The small molecule below binds the protein below.
Small molecule (SMILES): CC(=O)N[C@H]1[C@H](O[C@H]2[C@H](O)[C@@H](NC(C)=O)CO[C@@H]2CO)O[C@H](CO)[C@@H](O[C@@H]2O[C@H](CO[C@H]3O[C@H](CO)[C@@H](O)[C@H](O)[C@@H]3O)[C@@H](O)[C@H](O[C@H]3O[C@H](CO)[C@@H](O)[C@H](O)[C@@H]3O)[C@@H]2O)[C@@H]1O

Sequence of chain 2.A:
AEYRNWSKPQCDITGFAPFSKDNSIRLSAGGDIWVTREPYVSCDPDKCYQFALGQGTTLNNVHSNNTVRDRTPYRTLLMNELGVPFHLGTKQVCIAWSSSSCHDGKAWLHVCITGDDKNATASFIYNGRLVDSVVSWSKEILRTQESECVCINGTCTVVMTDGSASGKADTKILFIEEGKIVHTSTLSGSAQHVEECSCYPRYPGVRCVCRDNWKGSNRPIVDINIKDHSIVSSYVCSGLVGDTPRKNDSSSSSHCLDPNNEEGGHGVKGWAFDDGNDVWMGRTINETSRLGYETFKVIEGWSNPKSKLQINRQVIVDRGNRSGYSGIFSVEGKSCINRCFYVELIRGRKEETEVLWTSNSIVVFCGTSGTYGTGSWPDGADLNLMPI

Binding-site contacts:
Ligand atom O3 contacts residue ASP254 of chain 2.A at 3.6 Å (salt-bridge).
Ligand atom C1 contacts residue ASN124 of chain 3.A at 1.4 Å.
Ligand atom C3 contacts residue ASN124 of chain 3.A at 3.7 Å.
Ligand atom O6 contacts residue THR379 of chain 2.A at 3.6 Å.
Ligand atom C3 contacts residue GLN315 of chain 2.A at 3.5 Å.
Ligand atom O5 contacts residue ASN124 of chain 3.A at 2.4 Å (h-bond).
Ligand atom C4 contacts residue GLN315 of chain 2.A at 3.4 Å.
Ligand atom O3 contacts residue GLN315 of chain 2.A at 3.4 Å (h-bond).
Ligand atom C6 contacts residue GLY378 of chain 2.A at 3.5 Å.
Ligand atom O5 contacts residue ILE316 of chain 2.A at 3.9 Å.
Ligand atom O5 contacts residue THR379 of chain 2.A at 3.4 Å.
Ligand atom O2 contacts residue ASN317 of chain 2.A at 3.7 Å.
Ligand atom O2 contacts residue GLN315 of chain 2.A at 3.3 Å.
Ligand atom N2 contacts residue ASN317 of chain 2.A at 3.5 Å (h-bond).
Ligand atom O2 contacts residue ARG318 of chain 2.A at 3.5 Å (salt-bridge).
Ligand atom C2 contacts residue ASN124 of chain 3.A at 2.3 Å.
Ligand atom O7 contacts residue ASN124 of chain 3.A at 3.2 Å (h-bond).
Ligand atom O4 contacts residue ASN317 of chain 2.A at 3.7 Å.
Ligand atom O3 contacts residue GLN315 of chain 2.A at 3.5 Å (h-bond).
Ligand atom O5 contacts residue TYR377 of chain 2.A at 3.9 Å.
Ligand atom C8 contacts residue ASN317 of chain 2.A at 3.5 Å.
Ligand atom C5 contacts residue ASN124 of chain 3.A at 3.6 Å.
Ligand atom C3 contacts residue ASN317 of chain 2.A at 3.6 Å.
Ligand atom C7 contacts residue ASN124 of chain 3.A at 3.2 Å.
Ligand atom O2 contacts residue ILE316 of chain 2.A at 3.5 Å.
Ligand atom C1 contacts residue GLY378 of chain 2.A at 3.9 Å.
Ligand atom O3 contacts residue ASN317 of chain 2.A at 3.0 Å (h-bond).
Ligand atom C5 contacts residue TYR377 of chain 2.A at 3.8 Å (hydrophobic).
Ligand atom N2 contacts residue ASN124 of chain 3.A at 2.8 Å (h-bond).
Ligand atom O6 contacts residue TYR377 of chain 2.A at 3.5 Å.
Ligand atom O5 contacts residue GLY378 of chain 2.A at 3.2 Å.
Ligand atom O4 contacts residue ARG318 of chain 2.A at 3.7 Å.
Ligand atom C8 contacts residue TYR377 of chain 2.A at 3.8 Å (hydrophobic).
Ligand atom O4 contacts residue ARG318 of chain 2.A at 3.4 Å (salt-bridge).
Ligand atom O6 contacts residue GLY378 of chain 2.A at 2.8 Å (h-bond).
Ligand atom C6 contacts residue TYR377 of chain 2.A at 3.3 Å (hydrophobic).
Ligand atom C2 contacts residue ARG318 of chain 2.A at 3.9 Å.
Ligand atom C7 contacts residue ASN317 of chain 2.A at 3.8 Å.
Ligand atom O3 contacts residue ILE316 of chain 2.A at 3.8 Å.
Ligand atom O6 contacts residue ILE316 of chain 2.A at 3.7 Å.

Sequence of chain 3.A:
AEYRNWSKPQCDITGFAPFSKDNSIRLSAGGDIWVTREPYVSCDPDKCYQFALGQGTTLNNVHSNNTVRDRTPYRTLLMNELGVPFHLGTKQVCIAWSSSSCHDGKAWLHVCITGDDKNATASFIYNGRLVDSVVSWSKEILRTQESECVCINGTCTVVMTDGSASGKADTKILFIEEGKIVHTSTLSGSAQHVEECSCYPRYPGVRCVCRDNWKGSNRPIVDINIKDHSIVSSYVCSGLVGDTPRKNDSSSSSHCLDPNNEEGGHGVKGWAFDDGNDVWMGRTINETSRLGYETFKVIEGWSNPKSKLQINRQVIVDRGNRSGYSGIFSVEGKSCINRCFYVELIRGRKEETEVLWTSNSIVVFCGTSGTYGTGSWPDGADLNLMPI